Sequence of chain 2.A:
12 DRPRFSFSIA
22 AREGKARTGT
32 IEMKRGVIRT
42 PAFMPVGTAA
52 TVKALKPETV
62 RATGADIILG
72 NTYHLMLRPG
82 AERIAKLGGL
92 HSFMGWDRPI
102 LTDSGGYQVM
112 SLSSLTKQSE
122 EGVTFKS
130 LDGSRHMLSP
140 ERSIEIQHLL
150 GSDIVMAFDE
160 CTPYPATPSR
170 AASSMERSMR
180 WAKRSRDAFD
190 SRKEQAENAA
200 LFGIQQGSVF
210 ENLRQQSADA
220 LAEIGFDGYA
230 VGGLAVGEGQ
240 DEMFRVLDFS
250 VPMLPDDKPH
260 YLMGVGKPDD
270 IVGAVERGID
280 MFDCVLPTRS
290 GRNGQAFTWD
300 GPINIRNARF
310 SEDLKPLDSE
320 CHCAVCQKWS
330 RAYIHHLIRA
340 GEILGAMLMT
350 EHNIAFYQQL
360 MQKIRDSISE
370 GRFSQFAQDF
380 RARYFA

Binding-site contacts:
Ligand atom O25 contacts residue GLN109 of chain 2.A at 3.0 Å (h-bond).
Ligand atom N10 contacts residue MET262 of chain 2.A at 3.3 Å.
Ligand atom O14 contacts residue CYS160 of chain 2.A at 3.3 Å.
Ligand atom C24 contacts residue ASP104 of chain 2.A at 3.4 Å.
Ligand atom N13 contacts residue ASP158 of chain 2.A at 2.8 Å (salt-bridge).
Ligand atom C5 contacts residue TYR108 of chain 2.A at 3.4 Å (hydrophobic).
Ligand atom O14 contacts residue GLY232 of chain 2.A at 2.8 Å (h-bond).
Ligand atom C7 contacts residue ASP104 of chain 2.A at 3.4 Å.
Ligand atom C11 contacts residue MET262 of chain 2.A at 3.5 Å (hydrophobic).
Ligand atom O14 contacts residue ASP158 of chain 2.A at 3.6 Å (salt-bridge).
Ligand atom C7 contacts residue TYR108 of chain 2.A at 3.5 Å (hydrophobic).
Ligand atom O21 contacts residue LEU70 of chain 2.A at 3.3 Å.
Ligand atom N15 contacts residue LEU233 of chain 2.A at 2.8 Å (h-bond).
Ligand atom C3 contacts residue TYR108 of chain 2.A at 3.4 Å (hydrophobic).
Ligand atom O21 contacts residue THR49 of chain 2.A at 3.4 Å.
Ligand atom C19 contacts residue GLY263 of chain 2.A at 3.6 Å.
Ligand atom N12 contacts residue ILE203 of chain 2.A at 3.5 Å.
Ligand atom C9 contacts residue ASP158 of chain 2.A at 3.6 Å.
Ligand atom N12 contacts residue ASP158 of chain 2.A at 2.9 Å (salt-bridge).
Ligand atom N16 contacts residue GLY263 of chain 2.A at 3.4 Å.
Ligand atom C24 contacts residue ASN72 of chain 2.A at 3.6 Å.
Ligand atom C11 contacts residue ASP104 of chain 2.A at 3.5 Å.
Ligand atom O14 contacts residue GLN205 of chain 2.A at 3.0 Å (h-bond).
Ligand atom C17 contacts residue GLY263 of chain 2.A at 3.3 Å.
Ligand atom O21 contacts residue ASN72 of chain 2.A at 3.1 Å (h-bond).
Ligand atom C2 contacts residue TYR108 of chain 2.A at 3.6 Å (hydrophobic).
Ligand atom N15 contacts residue MET262 of chain 2.A at 3.5 Å (h-bond).
Ligand atom C28 contacts residue GLN109 of chain 2.A at 3.5 Å.
Ligand atom O14 contacts residue GLY231 of chain 2.A at 3.4 Å.
Ligand atom O25 contacts residue ASN72 of chain 2.A at 3.0 Å (h-bond).
Ligand atom N10 contacts residue ASP104 of chain 2.A at 2.8 Å (salt-bridge).
Ligand atom N18 contacts residue ALA234 of chain 2.A at 2.9 Å (h-bond).
Ligand atom N12 contacts residue ASP104 of chain 2.A at 2.8 Å (salt-bridge).
Ligand atom C2 contacts residue CYS160 of chain 2.A at 3.6 Å (hydrophobic).
Ligand atom N18 contacts residue GLY263 of chain 2.A at 3.3 Å.
Ligand atom O23 contacts residue ASP282 of chain 2.A at 2.8 Å (salt-bridge).
Ligand atom C6 contacts residue ASP104 of chain 2.A at 3.1 Å.
Ligand atom C26 contacts residue ASN72 of chain 2.A at 3.6 Å.
Ligand atom C4 contacts residue TYR108 of chain 2.A at 3.3 Å (hydrophobic).
Ligand atom O23 contacts residue LEU70 of chain 2.A at 3.3 Å.

The small molecule below binds the protein below.
Small molecule (SMILES): CNc1nc2c(CC[C@H]3O[C@@H](OC)[C@H](O)[C@@H]3O)c3nc(N)[nH]c(=O)c3cc2[nH]1